Sequence of chain 1.A:
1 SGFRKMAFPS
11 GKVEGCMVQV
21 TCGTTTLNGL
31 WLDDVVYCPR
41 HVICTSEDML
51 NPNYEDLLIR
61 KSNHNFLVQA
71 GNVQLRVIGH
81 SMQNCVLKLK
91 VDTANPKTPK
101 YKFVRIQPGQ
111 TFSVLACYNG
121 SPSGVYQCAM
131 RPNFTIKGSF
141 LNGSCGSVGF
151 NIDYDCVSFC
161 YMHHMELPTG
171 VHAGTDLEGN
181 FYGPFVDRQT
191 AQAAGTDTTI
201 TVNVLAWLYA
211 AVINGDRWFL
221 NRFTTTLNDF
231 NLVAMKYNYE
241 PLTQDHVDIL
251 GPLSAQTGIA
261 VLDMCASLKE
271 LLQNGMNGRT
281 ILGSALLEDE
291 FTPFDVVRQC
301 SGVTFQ

This protein binds this small molecule.
Small molecule (SMILES): O=C(CN1Cc2ccc(Cl)cc2[C@@]2(CCN(c3cncc4ccccc34)C2=O)C1)NCC1CC1

Sequence of chain 1.B:
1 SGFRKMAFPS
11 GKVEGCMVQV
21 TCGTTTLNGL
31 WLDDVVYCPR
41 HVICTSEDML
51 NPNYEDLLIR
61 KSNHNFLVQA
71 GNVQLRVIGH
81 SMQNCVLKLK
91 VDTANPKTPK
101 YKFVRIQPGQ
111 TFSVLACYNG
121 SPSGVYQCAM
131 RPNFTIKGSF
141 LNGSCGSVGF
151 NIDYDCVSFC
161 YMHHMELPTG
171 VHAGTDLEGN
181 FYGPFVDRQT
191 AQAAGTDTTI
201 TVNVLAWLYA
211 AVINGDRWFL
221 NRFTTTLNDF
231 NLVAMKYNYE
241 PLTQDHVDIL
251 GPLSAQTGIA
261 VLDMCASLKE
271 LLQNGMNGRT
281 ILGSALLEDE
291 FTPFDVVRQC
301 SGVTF

Binding-site contacts:
Ligand atom C18 contacts residue HIS163 of chain 1.A at 3.7 Å.
Ligand atom C19 contacts residue LEU141 of chain 1.A at 3.8 Å (hydrophobic).
Ligand atom C20 contacts residue ASN142 of chain 1.A at 3.6 Å.
Ligand atom C20 contacts residue PHE140 of chain 1.A at 3.6 Å (hydrophobic).
Ligand atom C contacts residue MET165 of chain 1.A at 3.5 Å (hydrophobic).
Ligand atom C19 contacts residue GLU166 of chain 1.A at 3.8 Å.
Ligand atom C17 contacts residue GLU166 of chain 1.A at 3.6 Å.
Ligand atom C26 contacts residue MET165 of chain 1.A at 3.4 Å (hydrophobic).
Ligand atom C17 contacts residue MET165 of chain 1.A at 3.7 Å (hydrophobic).
Ligand atom CL contacts residue ASP187 of chain 1.A at 3.3 Å.
Ligand atom C18 contacts residue PHE140 of chain 1.A at 3.6 Å (hydrophobic).
Ligand atom C14 contacts residue CYS145 of chain 1.A at 3.7 Å (hydrophobic).
Ligand atom N3 contacts residue GLU166 of chain 1.A at 3.9 Å.
Ligand atom CL contacts residue HIS164 of chain 1.A at 3.7 Å.
Ligand atom C26 contacts residue HIS164 of chain 1.A at 3.3 Å.
Ligand atom C15 contacts residue MET165 of chain 1.A at 3.9 Å (hydrophobic).
Ligand atom C1 contacts residue MET165 of chain 1.A at 3.7 Å (hydrophobic).
Ligand atom C20 contacts residue LEU141 of chain 1.A at 3.7 Å (hydrophobic).
Ligand atom C2 contacts residue MET49 of chain 1.A at 3.6 Å (hydrophobic).
Ligand atom N3 contacts residue SER144 of chain 1.A at 3.8 Å.
Ligand atom C13 contacts residue HIS41 of chain 1.A at 3.9 Å.
Ligand atom C18 contacts residue LEU141 of chain 1.A at 3.7 Å (hydrophobic).
Ligand atom CL contacts residue HIS41 of chain 1.A at 3.7 Å.
Ligand atom C10 contacts residue LEU167 of chain 1.A at 3.9 Å (hydrophobic).
Ligand atom C9 contacts residue GLU166 of chain 1.A at 3.6 Å.
Ligand atom C contacts residue MET49 of chain 1.A at 3.6 Å (hydrophobic).
Ligand atom C1 contacts residue ARG188 of chain 1.A at 3.8 Å.
Ligand atom C17 contacts residue HIS163 of chain 1.A at 3.5 Å.
Ligand atom C18 contacts residue GLU166 of chain 1.A at 3.7 Å.
Ligand atom C14 contacts residue ASN142 of chain 1.A at 3.8 Å.
Ligand atom C7 contacts residue GLU166 of chain 1.A at 3.9 Å.
Ligand atom C1 contacts residue MET49 of chain 1.A at 3.4 Å (hydrophobic).
Ligand atom N3 contacts residue HIS163 of chain 1.A at 2.7 Å (h-bond).
Ligand atom O1 contacts residue MET165 of chain 1.A at 3.3 Å.
Ligand atom C19 contacts residue ASN142 of chain 1.A at 3.9 Å.
Ligand atom CL contacts residue MET165 of chain 1.A at 3.7 Å.
Ligand atom C20 contacts residue GLU166 of chain 1.A at 3.5 Å.
Ligand atom C17 contacts residue CYS145 of chain 1.A at 3.6 Å (hydrophobic).
Ligand atom O1 contacts residue GLU166 of chain 1.A at 3.1 Å (salt-bridge).
Ligand atom C21 contacts residue ASN142 of chain 1.A at 3.8 Å.